A small-molecule ligand and the protein it binds are described below.
Small molecule (SMILES): CC(=O)N[C@@H]1[C@@H](O)[C@H](O)[C@@H](CO)O[C@H]1O

Binding-site contacts:
Ligand atom C8 contacts residue ASN247 of chain 1.E at 4.4 Å.
Ligand atom C8 contacts residue VAL314 of chain 1.E at 3.6 Å (hydrophobic).
Ligand atom O7 contacts residue ASN247 of chain 1.E at 3.3 Å (h-bond).
Ligand atom C2 contacts residue ASN247 of chain 1.E at 2.5 Å.
Ligand atom O5 contacts residue TYR312 of chain 1.E at 4.2 Å.
Ligand atom O5 contacts residue ASN247 of chain 1.E at 2.4 Å (h-bond).
Ligand atom C4 contacts residue LEU292 of chain 1.E at 4.3 Å (hydrophobic).
Ligand atom C4 contacts residue ASN247 of chain 1.E at 4.2 Å.
Ligand atom C5 contacts residue LEU292 of chain 1.E at 4.4 Å (hydrophobic).
Ligand atom C5 contacts residue ASN247 of chain 1.E at 3.6 Å.
Ligand atom O4 contacts residue LEU292 of chain 1.E at 4.2 Å.
Ligand atom C7 contacts residue ASN247 of chain 1.E at 3.3 Å.
Ligand atom C5 contacts residue TYR312 of chain 1.E at 4.1 Å (hydrophobic).
Ligand atom C3 contacts residue LEU292 of chain 1.E at 3.7 Å (hydrophobic).
Ligand atom C6 contacts residue TYR312 of chain 1.E at 3.8 Å (hydrophobic).
Ligand atom O3 contacts residue LEU292 of chain 1.E at 4.4 Å.
Ligand atom C8 contacts residue VAL245 of chain 1.E at 4.4 Å (hydrophobic).
Ligand atom C3 contacts residue ASN247 of chain 1.E at 3.8 Å.
Ligand atom N2 contacts residue VAL314 of chain 1.E at 4.1 Å.
Ligand atom C7 contacts residue VAL314 of chain 1.E at 4.5 Å (hydrophobic).
Ligand atom C1 contacts residue ASN247 of chain 1.E at 1.4 Å.
Ligand atom C2 contacts residue LEU292 of chain 1.E at 4.5 Å (hydrophobic).
Ligand atom N2 contacts residue ASN247 of chain 1.E at 2.9 Å (h-bond).

Sequence of chain 1.E:
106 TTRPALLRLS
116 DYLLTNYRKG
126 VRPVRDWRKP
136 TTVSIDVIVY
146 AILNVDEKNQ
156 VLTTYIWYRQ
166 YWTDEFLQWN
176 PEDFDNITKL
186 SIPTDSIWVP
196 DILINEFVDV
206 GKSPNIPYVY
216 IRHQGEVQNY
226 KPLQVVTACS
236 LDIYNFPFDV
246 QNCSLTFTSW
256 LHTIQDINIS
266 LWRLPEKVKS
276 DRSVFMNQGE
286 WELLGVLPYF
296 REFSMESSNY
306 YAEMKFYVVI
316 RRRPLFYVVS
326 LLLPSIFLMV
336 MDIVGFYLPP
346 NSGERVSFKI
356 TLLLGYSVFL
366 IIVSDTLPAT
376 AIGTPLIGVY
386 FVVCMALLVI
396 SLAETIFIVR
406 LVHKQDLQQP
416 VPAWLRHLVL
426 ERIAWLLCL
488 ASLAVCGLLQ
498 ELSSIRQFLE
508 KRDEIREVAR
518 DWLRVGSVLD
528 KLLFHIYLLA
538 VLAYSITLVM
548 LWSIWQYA